Sequence of chain 1.A:
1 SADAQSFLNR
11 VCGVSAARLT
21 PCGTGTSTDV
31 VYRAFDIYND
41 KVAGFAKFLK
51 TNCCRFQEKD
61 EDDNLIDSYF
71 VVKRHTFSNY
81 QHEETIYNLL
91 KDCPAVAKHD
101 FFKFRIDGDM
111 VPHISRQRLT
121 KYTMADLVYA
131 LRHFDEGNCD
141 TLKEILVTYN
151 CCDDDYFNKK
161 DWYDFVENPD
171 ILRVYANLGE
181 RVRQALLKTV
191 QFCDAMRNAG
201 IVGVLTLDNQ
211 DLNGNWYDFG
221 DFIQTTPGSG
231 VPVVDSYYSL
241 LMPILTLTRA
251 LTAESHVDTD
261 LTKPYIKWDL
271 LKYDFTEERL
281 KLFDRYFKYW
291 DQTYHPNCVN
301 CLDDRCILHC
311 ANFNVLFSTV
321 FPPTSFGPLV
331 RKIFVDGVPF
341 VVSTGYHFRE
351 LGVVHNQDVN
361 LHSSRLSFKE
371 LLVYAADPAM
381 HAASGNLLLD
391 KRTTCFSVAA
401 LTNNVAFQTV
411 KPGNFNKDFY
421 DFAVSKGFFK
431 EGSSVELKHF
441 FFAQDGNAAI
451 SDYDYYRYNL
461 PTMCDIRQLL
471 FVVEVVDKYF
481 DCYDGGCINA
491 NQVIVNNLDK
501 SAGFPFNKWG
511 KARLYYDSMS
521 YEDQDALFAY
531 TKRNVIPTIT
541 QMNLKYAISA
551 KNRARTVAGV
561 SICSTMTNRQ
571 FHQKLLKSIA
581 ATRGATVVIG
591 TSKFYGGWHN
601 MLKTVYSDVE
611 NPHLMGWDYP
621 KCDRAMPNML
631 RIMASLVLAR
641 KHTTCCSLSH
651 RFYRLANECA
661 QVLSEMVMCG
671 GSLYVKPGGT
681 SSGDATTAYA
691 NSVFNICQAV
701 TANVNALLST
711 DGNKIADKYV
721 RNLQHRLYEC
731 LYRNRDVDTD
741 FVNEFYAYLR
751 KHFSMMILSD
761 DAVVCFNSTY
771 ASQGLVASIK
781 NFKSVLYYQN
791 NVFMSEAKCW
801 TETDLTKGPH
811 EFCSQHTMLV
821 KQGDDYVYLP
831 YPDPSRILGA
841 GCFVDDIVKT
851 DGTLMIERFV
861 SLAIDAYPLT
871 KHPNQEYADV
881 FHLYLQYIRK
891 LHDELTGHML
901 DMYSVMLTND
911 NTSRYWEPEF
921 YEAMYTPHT

This protein binds this small molecule.
Small molecule (SMILES): Nc1nc2c(ncn2[C@@H]2O[C@H](COP(=O)(O)OP(O)(O)=S)[C@@H](O)[C@H]2O)c(=O)[nH]1

Binding-site contacts:
Ligand atom O3' contacts residue CYS622 of chain 1.A at 4.5 Å.
Ligand atom N2 contacts residue SER682 of chain 1.A at 2.4 Å (h-bond).
Ligand atom OP3 contacts residue ASP760 of chain 1.A at 4.4 Å.
Ligand atom C2 contacts residue SER682 of chain 1.A at 3.3 Å.
Ligand atom OP2 contacts residue ASP760 of chain 1.A at 4.4 Å.
Ligand atom N1 contacts residue SER682 of chain 1.A at 3.5 Å (h-bond).
Ligand atom O2B contacts residue ARG555 of chain 1.A at 4.1 Å.
Ligand atom N2 contacts residue THR687 of chain 1.A at 4.3 Å.
Ligand atom C3' contacts residue ASN691 of chain 1.A at 4.4 Å.
Ligand atom O2' contacts residue SER682 of chain 1.A at 3.9 Å.
Ligand atom N2 contacts residue GLY683 of chain 1.A at 3.9 Å.
Ligand atom O6 contacts residue LYS545 of chain 1.A at 3.9 Å.
Ligand atom O6 contacts residue VAL557 of chain 1.A at 4.3 Å.
Ligand atom O5' contacts residue ASP760 of chain 1.A at 3.6 Å (salt-bridge).
Ligand atom O2' contacts residue ASP623 of chain 1.A at 4.4 Å.
Ligand atom N3 contacts residue SER682 of chain 1.A at 4.0 Å.
Ligand atom OP2 contacts residue ASP761 of chain 1.A at 4.5 Å.
Ligand atom C5' contacts residue ASP760 of chain 1.A at 3.2 Å.
Ligand atom O3B contacts residue ARG555 of chain 1.A at 4.3 Å.
Ligand atom O3' contacts residue ASN691 of chain 1.A at 3.0 Å (h-bond).
Ligand atom C4' contacts residue ASP760 of chain 1.A at 3.4 Å.
Ligand atom P contacts residue ASP760 of chain 1.A at 4.4 Å.
Ligand atom C3' contacts residue ASP760 of chain 1.A at 4.3 Å.